Sequence of chain 1.A:
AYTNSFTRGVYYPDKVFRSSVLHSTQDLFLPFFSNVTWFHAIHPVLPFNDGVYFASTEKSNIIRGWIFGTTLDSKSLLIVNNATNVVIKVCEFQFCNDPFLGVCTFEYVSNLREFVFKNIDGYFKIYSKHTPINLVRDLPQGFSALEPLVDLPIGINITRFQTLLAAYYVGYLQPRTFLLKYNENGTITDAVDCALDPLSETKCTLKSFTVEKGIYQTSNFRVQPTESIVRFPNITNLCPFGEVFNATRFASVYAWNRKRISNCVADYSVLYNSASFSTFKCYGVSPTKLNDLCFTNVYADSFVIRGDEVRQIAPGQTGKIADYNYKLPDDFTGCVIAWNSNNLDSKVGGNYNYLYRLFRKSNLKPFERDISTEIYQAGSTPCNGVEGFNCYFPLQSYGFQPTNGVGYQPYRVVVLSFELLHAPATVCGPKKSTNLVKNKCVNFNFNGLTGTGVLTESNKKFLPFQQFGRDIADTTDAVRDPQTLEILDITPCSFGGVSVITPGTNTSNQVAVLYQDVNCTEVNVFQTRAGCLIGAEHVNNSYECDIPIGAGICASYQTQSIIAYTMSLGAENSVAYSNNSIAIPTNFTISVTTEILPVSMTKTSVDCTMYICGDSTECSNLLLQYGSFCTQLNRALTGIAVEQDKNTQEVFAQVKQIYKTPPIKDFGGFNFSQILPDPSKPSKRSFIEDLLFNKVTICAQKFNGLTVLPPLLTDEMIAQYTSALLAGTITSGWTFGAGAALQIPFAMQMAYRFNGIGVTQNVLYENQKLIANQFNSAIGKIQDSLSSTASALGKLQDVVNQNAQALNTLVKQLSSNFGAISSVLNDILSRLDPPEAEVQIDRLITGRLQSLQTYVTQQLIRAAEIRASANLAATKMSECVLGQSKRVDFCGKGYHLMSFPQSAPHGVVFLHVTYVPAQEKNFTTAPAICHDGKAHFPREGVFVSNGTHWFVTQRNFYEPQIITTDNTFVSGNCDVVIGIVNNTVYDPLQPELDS

This small molecule binds to this protein.
Small molecule (SMILES): CC(=O)N[C@@H]1[C@@H](O)[C@H](O)[C@@H](CO)O[C@H]1O

Binding-site contacts:
Ligand atom C8 contacts residue ASN709 of chain 1.A at 4.2 Å.
Ligand atom C8 contacts residue GLY1131 of chain 1.A at 3.5 Å.
Ligand atom O7 contacts residue ASN709 of chain 1.A at 2.8 Å (h-bond).
Ligand atom C7 contacts residue ASN709 of chain 1.A at 3.0 Å.
Ligand atom O5 contacts residue ASN709 of chain 1.A at 2.4 Å (h-bond).
Ligand atom C1 contacts residue ASN709 of chain 1.A at 1.4 Å.
Ligand atom C5 contacts residue ASN709 of chain 1.A at 3.7 Å.
Ligand atom C4 contacts residue ASN709 of chain 1.A at 4.2 Å.
Ligand atom C2 contacts residue ASN709 of chain 1.A at 2.4 Å.
Ligand atom N2 contacts residue ASN709 of chain 1.A at 2.9 Å (h-bond).
Ligand atom C3 contacts residue ASN709 of chain 1.A at 3.8 Å.